Sequence of chain 1.A:
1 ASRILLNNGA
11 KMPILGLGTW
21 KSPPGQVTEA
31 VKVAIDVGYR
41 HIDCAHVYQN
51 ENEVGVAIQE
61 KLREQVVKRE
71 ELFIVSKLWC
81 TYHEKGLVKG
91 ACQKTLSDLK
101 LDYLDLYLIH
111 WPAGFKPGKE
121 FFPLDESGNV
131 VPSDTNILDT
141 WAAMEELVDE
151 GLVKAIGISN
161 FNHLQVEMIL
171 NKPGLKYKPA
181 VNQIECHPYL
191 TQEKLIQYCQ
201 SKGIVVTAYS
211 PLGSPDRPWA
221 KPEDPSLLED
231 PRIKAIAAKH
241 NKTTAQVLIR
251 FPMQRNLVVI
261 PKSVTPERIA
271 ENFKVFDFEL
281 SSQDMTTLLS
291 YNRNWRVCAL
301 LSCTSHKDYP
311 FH

This protein binds this small molecule.
Small molecule (SMILES): O=C(O)COc1cc(F)ccc1C(=S)NCc1ccc(Br)cc1F

Binding-site contacts:
Ligand atom C32 contacts residue TYR48 of chain 1.A at 3.9 Å (hydrophobic).
Ligand atom C25 contacts residue TRP111 of chain 1.A at 3.5 Å (hydrophobic).
Ligand atom O34 contacts residue TRP111 of chain 1.A at 3.0 Å (h-bond).
Ligand atom C26 contacts residue TRP79 of chain 1.A at 4.0 Å (hydrophobic).
Ligand atom F14 contacts residue ALA299 of chain 1.A at 3.2 Å.
Ligand atom F14 contacts residue LEU300 of chain 1.A at 3.2 Å.
Ligand atom C20 contacts residue CYS298 of chain 1.A at 4.0 Å (hydrophobic).
Ligand atom O33 contacts residue NAP1 of chain 1.B at 3.1 Å.
Ligand atom C3 contacts residue PHE122 of chain 1.A at 3.7 Å (hydrophobic).
Ligand atom O34 contacts residue NAP1 of chain 1.B at 3.6 Å (h-bond).
Ligand atom O33 contacts residue HIS110 of chain 1.A at 2.7 Å (h-bond).
Ligand atom BR8 contacts residue TRP111 of chain 1.A at 3.9 Å.
Ligand atom F9 contacts residue VAL47 of chain 1.A at 3.1 Å.
Ligand atom F9 contacts residue TYR48 of chain 1.A at 3.7 Å.
Ligand atom C20 contacts residue TRP20 of chain 1.A at 3.6 Å (hydrophobic).
Ligand atom O15 contacts residue TRP20 of chain 1.A at 3.4 Å.
Ligand atom BR8 contacts residue ALA113 of chain 1.A at 3.8 Å.
Ligand atom O34 contacts residue HIS110 of chain 1.A at 3.4 Å (h-bond).
Ligand atom S16 contacts residue LEU300 of chain 1.A at 3.6 Å.
Ligand atom C32 contacts residue NAP1 of chain 1.B at 3.3 Å.
Ligand atom C26 contacts residue TRP111 of chain 1.A at 3.5 Å (hydrophobic).
Ligand atom C32 contacts residue HIS110 of chain 1.A at 3.4 Å.
Ligand atom F9 contacts residue TRP20 of chain 1.A at 3.7 Å.
Ligand atom C5 contacts residue TRP20 of chain 1.A at 3.7 Å (hydrophobic).
Ligand atom C29 contacts residue TRP111 of chain 1.A at 3.6 Å (hydrophobic).
Ligand atom C20 contacts residue NAP1 of chain 1.B at 3.4 Å.
Ligand atom C13 contacts residue TRP111 of chain 1.A at 3.6 Å (hydrophobic).
Ligand atom C27 contacts residue TRP111 of chain 1.A at 3.3 Å (hydrophobic).
Ligand atom C28 contacts residue TRP111 of chain 1.A at 3.4 Å (hydrophobic).
Ligand atom BR8 contacts residue PHE115 of chain 1.A at 3.9 Å.
Ligand atom C28 contacts residue TYR309 of chain 1.A at 3.9 Å (hydrophobic).
Ligand atom C2 contacts residue TRP20 of chain 1.A at 3.1 Å (hydrophobic).
Ligand atom C13 contacts residue CYS298 of chain 1.A at 4.0 Å (hydrophobic).
Ligand atom N17 contacts residue TRP111 of chain 1.A at 3.9 Å.
Ligand atom C24 contacts residue TRP111 of chain 1.A at 3.3 Å (hydrophobic).
Ligand atom C26 contacts residue PHE122 of chain 1.A at 3.8 Å (hydrophobic).
Ligand atom C27 contacts residue LEU300 of chain 1.A at 3.7 Å (hydrophobic).
Ligand atom F14 contacts residue TRP111 of chain 1.A at 3.3 Å.
Ligand atom O33 contacts residue TYR48 of chain 1.A at 2.8 Å (h-bond).
Ligand atom C4 contacts residue TRP20 of chain 1.A at 3.7 Å (hydrophobic).